Binding-site contacts:
Ligand atom N contacts residue TYR152 of chain 58.A at 4.2 Å.
Ligand atom O contacts residue TRP154 of chain 58.A at 4.1 Å.
Ligand atom O contacts residue MET78 of chain 59.A at 3.9 Å.
Ligand atom CA contacts residue MET78 of chain 59.A at 4.0 Å (hydrophobic).
Ligand atom CA contacts residue SER151 of chain 58.A at 4.0 Å.
Ligand atom OXT contacts residue ARG216 of chain 58.A at 3.0 Å (salt-bridge).
Ligand atom OXT contacts residue ASP150 of chain 58.A at 4.3 Å.
Ligand atom N contacts residue ASP150 of chain 58.A at 3.4 Å (salt-bridge).
Ligand atom CA contacts residue CYS1 of chain 59.P at 2.4 Å (hydrophobic).
Ligand atom O contacts residue LEU75 of chain 59.A at 3.8 Å.
Ligand atom O contacts residue ARG216 of chain 58.A at 2.9 Å (salt-bridge).
Ligand atom C contacts residue ARG216 of chain 58.A at 3.6 Å.
Ligand atom OXT contacts residue MET78 of chain 59.A at 3.5 Å (h-bond).
Ligand atom N contacts residue MET78 of chain 59.A at 3.8 Å.
Ligand atom O contacts residue ARG229 of chain 59.A at 2.9 Å (salt-bridge).
Ligand atom OXT contacts residue ARG229 of chain 59.A at 3.1 Å (salt-bridge).
Ligand atom OXT contacts residue CYS1 of chain 59.P at 4.0 Å.
Ligand atom N contacts residue CYS1 of chain 59.P at 1.3 Å.
Ligand atom CA contacts residue LEU75 of chain 59.A at 3.7 Å (hydrophobic).
Ligand atom C contacts residue TRP154 of chain 58.A at 4.1 Å (hydrophobic).
Ligand atom CA contacts residue GLN155 of chain 58.A at 4.3 Å.
Ligand atom C contacts residue MET78 of chain 59.A at 3.6 Å (hydrophobic).
Ligand atom C contacts residue ARG229 of chain 59.A at 3.7 Å.
Ligand atom C contacts residue LEU75 of chain 59.A at 4.2 Å (hydrophobic).
Ligand atom N contacts residue SER151 of chain 58.A at 3.5 Å (h-bond).
Ligand atom CA contacts residue TRP154 of chain 58.A at 4.3 Å (hydrophobic).
Ligand atom C contacts residue CYS1 of chain 59.P at 3.7 Å (hydrophobic).

The protein below binds the small molecule below.
Small molecule (SMILES): NCC(=O)O

Sequence of chain 58.A:
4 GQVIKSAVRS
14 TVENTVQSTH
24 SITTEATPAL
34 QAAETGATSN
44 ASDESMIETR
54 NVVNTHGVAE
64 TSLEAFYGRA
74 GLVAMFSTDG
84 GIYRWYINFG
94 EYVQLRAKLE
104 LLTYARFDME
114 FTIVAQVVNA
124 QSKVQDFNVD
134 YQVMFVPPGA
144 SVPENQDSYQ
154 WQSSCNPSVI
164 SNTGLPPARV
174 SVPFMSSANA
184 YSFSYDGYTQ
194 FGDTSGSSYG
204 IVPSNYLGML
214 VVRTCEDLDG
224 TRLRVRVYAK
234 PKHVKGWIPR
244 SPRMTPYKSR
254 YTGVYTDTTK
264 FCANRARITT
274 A

Sequence of chain 59.A:
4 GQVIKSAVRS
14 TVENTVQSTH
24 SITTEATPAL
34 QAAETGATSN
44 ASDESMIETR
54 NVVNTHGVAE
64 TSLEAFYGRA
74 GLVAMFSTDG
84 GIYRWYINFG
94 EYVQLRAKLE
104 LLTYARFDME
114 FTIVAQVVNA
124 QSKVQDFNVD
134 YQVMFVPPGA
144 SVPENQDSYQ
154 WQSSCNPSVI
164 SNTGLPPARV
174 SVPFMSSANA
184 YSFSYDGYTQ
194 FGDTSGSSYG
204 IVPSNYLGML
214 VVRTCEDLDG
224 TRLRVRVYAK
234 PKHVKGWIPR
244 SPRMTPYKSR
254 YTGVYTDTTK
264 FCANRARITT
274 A